Sequence of chain 1.A:
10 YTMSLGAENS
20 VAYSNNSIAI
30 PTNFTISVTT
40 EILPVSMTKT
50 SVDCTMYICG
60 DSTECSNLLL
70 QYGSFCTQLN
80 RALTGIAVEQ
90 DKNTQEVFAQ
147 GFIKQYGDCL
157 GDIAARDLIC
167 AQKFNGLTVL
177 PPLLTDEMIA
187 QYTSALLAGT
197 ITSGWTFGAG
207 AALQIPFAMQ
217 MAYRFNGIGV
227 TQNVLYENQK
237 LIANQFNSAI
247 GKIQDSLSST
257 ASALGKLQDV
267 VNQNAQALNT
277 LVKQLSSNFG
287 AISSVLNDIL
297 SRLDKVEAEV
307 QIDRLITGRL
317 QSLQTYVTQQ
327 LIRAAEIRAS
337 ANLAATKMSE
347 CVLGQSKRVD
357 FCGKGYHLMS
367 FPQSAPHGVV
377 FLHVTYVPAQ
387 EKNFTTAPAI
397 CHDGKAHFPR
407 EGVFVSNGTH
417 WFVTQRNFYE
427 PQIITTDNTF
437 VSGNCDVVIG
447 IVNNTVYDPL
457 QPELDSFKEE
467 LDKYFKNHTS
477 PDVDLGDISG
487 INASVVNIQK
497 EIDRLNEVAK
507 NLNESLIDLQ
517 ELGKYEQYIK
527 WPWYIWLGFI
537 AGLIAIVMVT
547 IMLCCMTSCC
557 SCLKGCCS

Sequence of chain 1.B:
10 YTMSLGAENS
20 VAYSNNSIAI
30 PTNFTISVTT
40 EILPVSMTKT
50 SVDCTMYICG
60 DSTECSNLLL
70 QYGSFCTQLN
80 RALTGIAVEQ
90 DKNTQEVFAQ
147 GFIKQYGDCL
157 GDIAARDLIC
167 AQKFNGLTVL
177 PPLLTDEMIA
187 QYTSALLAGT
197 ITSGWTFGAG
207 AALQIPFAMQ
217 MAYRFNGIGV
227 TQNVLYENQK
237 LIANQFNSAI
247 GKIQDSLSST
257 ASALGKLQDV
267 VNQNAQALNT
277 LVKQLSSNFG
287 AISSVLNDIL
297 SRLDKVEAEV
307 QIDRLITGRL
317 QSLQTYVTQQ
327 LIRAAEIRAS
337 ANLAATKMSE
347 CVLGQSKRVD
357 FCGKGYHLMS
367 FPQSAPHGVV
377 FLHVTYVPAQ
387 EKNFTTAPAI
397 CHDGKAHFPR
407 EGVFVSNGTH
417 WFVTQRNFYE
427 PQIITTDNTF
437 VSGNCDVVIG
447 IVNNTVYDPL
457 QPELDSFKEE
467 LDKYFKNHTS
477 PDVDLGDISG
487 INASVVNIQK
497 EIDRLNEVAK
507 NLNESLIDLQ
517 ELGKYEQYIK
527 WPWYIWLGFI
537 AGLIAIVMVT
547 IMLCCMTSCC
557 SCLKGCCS

A protein and the small-molecule ligand that binds it are described below.
Small molecule (SMILES): CC(=O)N[C@H]1[C@H](O[C@H]2[C@H](O)[C@@H](NC(C)=O)CO[C@@H]2CO)O[C@H](CO)[C@@H](O[C@H]2O[C@H](CO)[C@@H](O)[C@H](O[C@H]3O[C@H](CO)[C@@H](O)[C@H](O)[C@@H]3O)[C@@H]2O)[C@@H]1O

Binding-site contacts:
Ligand atom C1 contacts residue ASN449 of chain 1.A at 1.5 Å.
Ligand atom C5 contacts residue THR451 of chain 1.A at 4.0 Å.
Ligand atom C2 contacts residue ASN449 of chain 1.A at 2.5 Å.
Ligand atom C7 contacts residue ASN449 of chain 1.A at 3.3 Å.
Ligand atom O5 contacts residue THR451 of chain 1.A at 3.4 Å (h-bond).
Ligand atom C7 contacts residue ILE41 of chain 1.B at 4.0 Å (hydrophobic).
Ligand atom N2 contacts residue ILE41 of chain 1.B at 4.2 Å.
Ligand atom O5 contacts residue ASN449 of chain 1.A at 2.4 Å (h-bond).
Ligand atom O7 contacts residue ASN449 of chain 1.A at 2.9 Å (h-bond).
Ligand atom O7 contacts residue ILE41 of chain 1.B at 3.5 Å.
Ligand atom N2 contacts residue ASN449 of chain 1.A at 3.0 Å (h-bond).
Ligand atom C8 contacts residue ASP454 of chain 1.A at 3.7 Å.
Ligand atom O7 contacts residue ILE447 of chain 1.A at 4.2 Å.
Ligand atom C6 contacts residue THR451 of chain 1.A at 3.6 Å.
Ligand atom C3 contacts residue ASN449 of chain 1.A at 3.9 Å.
Ligand atom C1 contacts residue THR451 of chain 1.A at 4.3 Å.
Ligand atom C5 contacts residue ASN449 of chain 1.A at 3.7 Å.
Ligand atom C4 contacts residue ASN449 of chain 1.A at 4.3 Å.